This protein binds this small molecule.
Small molecule (SMILES): O=C(COP(=O)(O)O)NO

Sequence of chain 11.A:
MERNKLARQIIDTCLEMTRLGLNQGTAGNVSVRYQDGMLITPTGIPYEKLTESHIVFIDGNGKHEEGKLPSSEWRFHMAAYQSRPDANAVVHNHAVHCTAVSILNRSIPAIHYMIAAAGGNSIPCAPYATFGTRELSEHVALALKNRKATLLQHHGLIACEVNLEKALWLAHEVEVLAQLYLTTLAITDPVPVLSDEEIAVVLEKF

Sequence of chain 13.A:
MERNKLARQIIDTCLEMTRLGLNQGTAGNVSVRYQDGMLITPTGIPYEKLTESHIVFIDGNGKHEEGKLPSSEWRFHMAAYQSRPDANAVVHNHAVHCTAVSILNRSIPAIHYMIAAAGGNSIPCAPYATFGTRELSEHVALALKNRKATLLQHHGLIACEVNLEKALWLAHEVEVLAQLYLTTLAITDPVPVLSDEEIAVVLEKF

Binding-site contacts:
Ligand atom O2 contacts residue HIS92 of chain 11.A at 3.4 Å (h-bond).
Ligand atom C2 contacts residue THR26 of chain 11.A at 3.6 Å.
Ligand atom C1 contacts residue ZN1 of chain 11.B at 2.8 Å.
Ligand atom P contacts residue SER72 of chain 11.A at 4.0 Å.
Ligand atom O2 contacts residue HIS94 of chain 11.A at 3.7 Å.
Ligand atom C2 contacts residue GLY28 of chain 11.A at 3.6 Å.
Ligand atom N2 contacts residue ZN1 of chain 11.B at 2.8 Å.
Ligand atom N2 contacts residue ASN29 of chain 11.A at 3.6 Å.
Ligand atom O1 contacts residue GLY28 of chain 11.A at 2.9 Å (h-bond).
Ligand atom O4P contacts residue SER71 of chain 11.A at 2.6 Å (h-bond).
Ligand atom O2 contacts residue ZN1 of chain 11.B at 1.9 Å.
Ligand atom O1 contacts residue ALA27 of chain 11.A at 3.8 Å.
Ligand atom O2 contacts residue TYR113 of chain 13.A at 3.4 Å (h-bond).
Ligand atom O1 contacts residue HIS92 of chain 11.A at 3.2 Å (h-bond).
Ligand atom C1 contacts residue ASN29 of chain 11.A at 3.3 Å.
Ligand atom O2 contacts residue HIS155 of chain 11.A at 2.9 Å (h-bond).
Ligand atom N2 contacts residue GLU73 of chain 11.A at 3.1 Å (salt-bridge).
Ligand atom O2P contacts residue SER72 of chain 11.A at 2.9 Å (h-bond).
Ligand atom O2P contacts residue THR43 of chain 11.A at 2.9 Å (h-bond).
Ligand atom O1P contacts residue ASN29 of chain 11.A at 3.6 Å.
Ligand atom O1P contacts residue SER72 of chain 11.A at 3.6 Å.
Ligand atom O4P contacts residue ASN29 of chain 11.A at 2.9 Å (h-bond).
Ligand atom P contacts residue SER71 of chain 11.A at 3.8 Å.
Ligand atom O3P contacts residue THR26 of chain 11.A at 3.6 Å (h-bond).
Ligand atom O2P contacts residue SER71 of chain 11.A at 3.7 Å.
Ligand atom C2 contacts residue ALA27 of chain 11.A at 4.0 Å (hydrophobic).
Ligand atom P contacts residue ASN29 of chain 11.A at 3.9 Å.
Ligand atom O4P contacts residue GLY28 of chain 11.A at 3.5 Å (h-bond).
Ligand atom O3P contacts residue THR43 of chain 11.A at 3.7 Å.
Ligand atom O1 contacts residue ASN29 of chain 11.A at 3.6 Å.
Ligand atom O1 contacts residue HIS94 of chain 11.A at 3.0 Å (h-bond).
Ligand atom O1 contacts residue ZN1 of chain 11.B at 2.2 Å.
Ligand atom N2 contacts residue TYR113 of chain 13.A at 3.7 Å.
Ligand atom C1 contacts residue HIS94 of chain 11.A at 3.9 Å.
Ligand atom O3P contacts residue GLY44 of chain 11.A at 2.9 Å (h-bond).
Ligand atom O2 contacts residue GLU73 of chain 11.A at 2.4 Å (salt-bridge).
Ligand atom N2 contacts residue SER72 of chain 11.A at 4.0 Å.
Ligand atom P contacts residue THR43 of chain 11.A at 3.9 Å.
Ligand atom C1 contacts residue GLY28 of chain 11.A at 3.6 Å.
Ligand atom C2 contacts residue ASN29 of chain 11.A at 3.5 Å.